Binding-site contacts:
Ligand atom C21 contacts residue GLU161 of chain 1.GA at 4.0 Å.
Ligand atom N23 contacts residue ILE162 of chain 1.GA at 3.6 Å.
Ligand atom O22 contacts residue GLU161 of chain 1.GA at 3.0 Å (salt-bridge).
Ligand atom N23 contacts residue GLU161 of chain 1.GA at 3.4 Å (salt-bridge).
Ligand atom C21 contacts residue ILE162 of chain 1.GA at 4.4 Å (hydrophobic).
Ligand atom O19 contacts residue ILE162 of chain 1.GA at 4.5 Å.

A small-molecule ligand and the protein it binds are described below.
Small molecule (SMILES): NCCC[C@H](N)CC(=O)NCCC[C@H](N)CC(=O)NCCC[C@H](N)CC(=O)N[C@@H]1[C@H](O)[C@@H](OC(N)=O)[C@@H](CO)O[C@H]1NC1=N[C@@H]2C(=O)NC[C@@H](O)[C@H]2N1

Sequence of chain 1.GA:
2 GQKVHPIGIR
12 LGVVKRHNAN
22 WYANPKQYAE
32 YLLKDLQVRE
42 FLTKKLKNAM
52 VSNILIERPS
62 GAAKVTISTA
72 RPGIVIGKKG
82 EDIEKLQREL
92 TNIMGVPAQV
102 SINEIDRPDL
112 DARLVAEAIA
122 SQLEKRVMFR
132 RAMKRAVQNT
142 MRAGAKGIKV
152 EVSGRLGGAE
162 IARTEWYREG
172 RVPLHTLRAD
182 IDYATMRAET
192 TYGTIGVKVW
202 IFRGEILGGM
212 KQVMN